The protein below binds the small molecule below.
Small molecule (SMILES): O=C1c2cccc3cccc(c23)C(=O)N1CCc1n[nH]c(=S)n1-c1ccccc1

Sequence of chain 1.A:
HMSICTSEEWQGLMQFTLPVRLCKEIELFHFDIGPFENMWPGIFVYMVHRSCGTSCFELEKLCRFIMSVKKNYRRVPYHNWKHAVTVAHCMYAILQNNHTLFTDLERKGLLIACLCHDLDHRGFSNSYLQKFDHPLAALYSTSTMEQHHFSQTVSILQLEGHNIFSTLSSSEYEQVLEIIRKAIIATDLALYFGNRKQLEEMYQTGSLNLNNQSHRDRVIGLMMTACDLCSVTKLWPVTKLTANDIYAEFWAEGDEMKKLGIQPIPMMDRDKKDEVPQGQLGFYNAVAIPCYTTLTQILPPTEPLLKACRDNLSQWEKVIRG

Binding-site contacts:
Ligand atom C5 contacts residue PHE283 of chain 1.A at 3.8 Å (hydrophobic).
Ligand atom O15 contacts residue PHE250 of chain 1.A at 3.4 Å.
Ligand atom C11 contacts residue PHE283 of chain 1.A at 3.8 Å (hydrophobic).
Ligand atom N21 contacts residue GLY279 of chain 1.A at 3.5 Å.
Ligand atom O14 contacts residue GLN280 of chain 1.A at 2.6 Å (h-bond).
Ligand atom C18 contacts residue GLY279 of chain 1.A at 3.5 Å.
Ligand atom C10 contacts residue ILE246 of chain 1.A at 3.8 Å (hydrophobic).
Ligand atom C17 contacts residue GLY279 of chain 1.A at 3.8 Å.
Ligand atom C17 contacts residue GLN280 of chain 1.A at 3.7 Å.
Ligand atom C9 contacts residue SER231 of chain 1.A at 3.6 Å.
Ligand atom C1 contacts residue LEU229 of chain 1.A at 3.9 Å (hydrophobic).
Ligand atom N19 contacts residue GLY279 of chain 1.A at 3.4 Å (h-bond).
Ligand atom C23 contacts residue GLY279 of chain 1.A at 3.4 Å.
Ligand atom C29 contacts residue GLY279 of chain 1.A at 2.9 Å.
Ligand atom N22 contacts residue TYR247 of chain 1.A at 2.8 Å (h-bond).
Ligand atom C2 contacts residue LEU229 of chain 1.A at 3.5 Å (hydrophobic).
Ligand atom C16 contacts residue PHE283 of chain 1.A at 3.7 Å (hydrophobic).
Ligand atom N22 contacts residue MET267 of chain 1.A at 3.8 Å.
Ligand atom C20 contacts residue GLY279 of chain 1.A at 3.5 Å.
Ligand atom C8 contacts residue ILE246 of chain 1.A at 3.7 Å (hydrophobic).
Ligand atom O15 contacts residue MET267 of chain 1.A at 3.4 Å.
Ligand atom C9 contacts residue ILE246 of chain 1.A at 3.5 Å (hydrophobic).
Ligand atom C17 contacts residue TYR247 of chain 1.A at 3.4 Å (hydrophobic).
Ligand atom N21 contacts residue MET267 of chain 1.A at 3.5 Å.
Ligand atom C11 contacts residue PHE250 of chain 1.A at 3.7 Å (hydrophobic).
Ligand atom C28 contacts residue GLY282 of chain 1.A at 3.5 Å.
Ligand atom C28 contacts residue GLY279 of chain 1.A at 3.8 Å.
Ligand atom C13 contacts residue PHE283 of chain 1.A at 3.8 Å (hydrophobic).
Ligand atom N12 contacts residue PHE283 of chain 1.A at 3.7 Å.
Ligand atom C27 contacts residue PHE283 of chain 1.A at 3.8 Å (hydrophobic).
Ligand atom C13 contacts residue GLN280 of chain 1.A at 3.8 Å.
Ligand atom C28 contacts residue PHE283 of chain 1.A at 3.2 Å (hydrophobic).
Ligand atom C8 contacts residue PHE283 of chain 1.A at 3.7 Å (hydrophobic).
Ligand atom N22 contacts residue GLY279 of chain 1.A at 3.8 Å.
Ligand atom C18 contacts residue TYR247 of chain 1.A at 3.4 Å (hydrophobic).
Ligand atom C29 contacts residue PHE283 of chain 1.A at 3.5 Å (hydrophobic).
Ligand atom C7 contacts residue PHE283 of chain 1.A at 3.6 Å (hydrophobic).
Ligand atom C6 contacts residue PHE283 of chain 1.A at 3.6 Å (hydrophobic).
Ligand atom C26 contacts residue PHE283 of chain 1.A at 3.8 Å (hydrophobic).
Ligand atom C20 contacts residue MET267 of chain 1.A at 3.8 Å (hydrophobic).